Sequence of chain 1.E:
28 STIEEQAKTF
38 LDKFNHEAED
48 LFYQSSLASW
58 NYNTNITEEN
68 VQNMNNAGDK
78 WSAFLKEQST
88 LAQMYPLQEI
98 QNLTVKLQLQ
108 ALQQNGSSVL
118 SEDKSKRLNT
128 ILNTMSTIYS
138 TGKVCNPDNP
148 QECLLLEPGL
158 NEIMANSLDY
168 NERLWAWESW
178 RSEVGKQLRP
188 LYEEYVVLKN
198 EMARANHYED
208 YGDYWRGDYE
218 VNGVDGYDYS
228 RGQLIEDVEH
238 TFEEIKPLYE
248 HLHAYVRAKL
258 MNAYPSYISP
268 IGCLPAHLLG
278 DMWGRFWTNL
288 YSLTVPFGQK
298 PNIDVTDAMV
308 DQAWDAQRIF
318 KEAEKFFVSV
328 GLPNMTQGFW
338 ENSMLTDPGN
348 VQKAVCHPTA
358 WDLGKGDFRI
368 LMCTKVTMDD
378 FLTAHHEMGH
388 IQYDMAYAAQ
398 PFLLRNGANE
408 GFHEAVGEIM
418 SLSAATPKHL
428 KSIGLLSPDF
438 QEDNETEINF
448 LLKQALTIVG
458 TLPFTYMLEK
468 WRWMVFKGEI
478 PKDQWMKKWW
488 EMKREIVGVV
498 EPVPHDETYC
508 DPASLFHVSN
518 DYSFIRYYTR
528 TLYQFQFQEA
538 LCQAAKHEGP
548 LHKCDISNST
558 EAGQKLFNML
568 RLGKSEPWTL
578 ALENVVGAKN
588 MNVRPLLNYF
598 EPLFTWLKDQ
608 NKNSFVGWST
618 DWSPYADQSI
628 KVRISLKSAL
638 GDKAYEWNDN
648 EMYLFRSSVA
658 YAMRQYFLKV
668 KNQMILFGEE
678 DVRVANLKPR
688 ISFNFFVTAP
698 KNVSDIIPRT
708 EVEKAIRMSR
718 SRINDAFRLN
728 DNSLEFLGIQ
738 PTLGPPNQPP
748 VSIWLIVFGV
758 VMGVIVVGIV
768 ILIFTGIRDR

Binding-site contacts:
Ligand atom C2 contacts residue ASN112 of chain 1.E at 2.4 Å.
Ligand atom O7 contacts residue ASN112 of chain 1.E at 3.0 Å (h-bond).
Ligand atom C1 contacts residue ASN112 of chain 1.E at 1.4 Å.
Ligand atom C4 contacts residue GLN90 of chain 1.E at 4.5 Å.
Ligand atom C3 contacts residue GLN90 of chain 1.E at 3.3 Å.
Ligand atom C8 contacts residue ASN112 of chain 1.E at 4.4 Å.
Ligand atom O5 contacts residue GLN90 of chain 1.E at 4.4 Å.
Ligand atom O6 contacts residue ASN112 of chain 1.E at 4.2 Å.
Ligand atom C2 contacts residue GLN90 of chain 1.E at 3.2 Å.
Ligand atom C7 contacts residue ASN112 of chain 1.E at 3.2 Å.
Ligand atom C4 contacts residue ASN112 of chain 1.E at 4.1 Å.
Ligand atom N2 contacts residue ASN112 of chain 1.E at 2.9 Å (h-bond).
Ligand atom C5 contacts residue ASN112 of chain 1.E at 3.6 Å.
Ligand atom C3 contacts residue ASN112 of chain 1.E at 3.7 Å.
Ligand atom N2 contacts residue GLN90 of chain 1.E at 2.7 Å (h-bond).
Ligand atom O7 contacts residue GLN90 of chain 1.E at 4.2 Å.
Ligand atom O3 contacts residue GLN90 of chain 1.E at 4.1 Å.
Ligand atom O5 contacts residue ASN112 of chain 1.E at 2.3 Å (h-bond).
Ligand atom C8 contacts residue GLN90 of chain 1.E at 3.3 Å.
Ligand atom C5 contacts residue GLN90 of chain 1.E at 4.4 Å.
Ligand atom C7 contacts residue GLN90 of chain 1.E at 3.3 Å.
Ligand atom C1 contacts residue GLN90 of chain 1.E at 3.3 Å.
Ligand atom C8 contacts residue GLN110 of chain 1.E at 4.1 Å.

This protein binds this small molecule.
Small molecule (SMILES): CC(=O)N[C@H]1[C@H](O[C@H]2[C@H](O)[C@@H](NC(C)=O)CO[C@@H]2CO)O[C@H](CO)[C@@H](O)[C@@H]1O